The small molecule below binds the protein below.
Small molecule (SMILES): CC(=O)N[C@@H]1[C@@H](O)[C@H](O)[C@@H](CO)O[C@H]1O

Sequence of chain 1.A:
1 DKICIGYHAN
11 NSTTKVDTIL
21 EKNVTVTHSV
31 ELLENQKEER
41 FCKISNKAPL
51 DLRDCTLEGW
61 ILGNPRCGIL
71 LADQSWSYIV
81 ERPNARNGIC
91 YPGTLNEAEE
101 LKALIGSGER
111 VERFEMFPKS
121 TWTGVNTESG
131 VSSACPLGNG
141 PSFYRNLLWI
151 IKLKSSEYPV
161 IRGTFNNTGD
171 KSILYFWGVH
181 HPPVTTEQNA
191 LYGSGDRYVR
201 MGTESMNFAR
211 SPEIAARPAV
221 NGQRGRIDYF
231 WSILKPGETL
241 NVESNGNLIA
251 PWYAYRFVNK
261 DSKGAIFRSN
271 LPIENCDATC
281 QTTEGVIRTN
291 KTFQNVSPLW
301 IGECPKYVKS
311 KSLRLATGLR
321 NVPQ

Binding-site contacts:
Ligand atom C1 contacts residue ASN166 of chain 1.A at 1.5 Å.
Ligand atom C2 contacts residue ASN166 of chain 1.A at 2.6 Å.
Ligand atom C7 contacts residue ASN166 of chain 1.A at 4.0 Å.
Ligand atom O5 contacts residue ASN166 of chain 1.A at 2.5 Å (h-bond).
Ligand atom C5 contacts residue ASN166 of chain 1.A at 3.7 Å.
Ligand atom C4 contacts residue ASN166 of chain 1.A at 4.4 Å.
Ligand atom C8 contacts residue THR168 of chain 1.A at 3.5 Å.
Ligand atom N2 contacts residue ASN166 of chain 1.A at 3.0 Å (h-bond).
Ligand atom N2 contacts residue THR168 of chain 1.A at 3.9 Å.
Ligand atom O5 contacts residue THR239 of chain 1.A at 4.3 Å.
Ligand atom C7 contacts residue THR168 of chain 1.A at 3.4 Å.
Ligand atom O7 contacts residue THR168 of chain 1.A at 3.5 Å.
Ligand atom C3 contacts residue ASN166 of chain 1.A at 3.9 Å.